Binding-site contacts:
Ligand atom C5 contacts residue PHE164 of chain 1.C at 3.8 Å (hydrophobic).
Ligand atom C23 contacts residue ARG156 of chain 1.C at 3.3 Å.
Ligand atom O25 contacts residue PHE1 of chain 1.J at 3.0 Å (h-bond).
Ligand atom C15 contacts residue LEU160 of chain 1.C at 4.1 Å (hydrophobic).
Ligand atom C16 contacts residue LEU160 of chain 1.C at 4.4 Å (hydrophobic).
Ligand atom C7 contacts residue GLN161 of chain 1.C at 4.1 Å.
Ligand atom C18 contacts residue LEU160 of chain 1.C at 4.0 Å (hydrophobic).
Ligand atom O25 contacts residue ARG156 of chain 1.C at 3.1 Å (salt-bridge).
Ligand atom C6 contacts residue GLN161 of chain 1.C at 4.0 Å.
Ligand atom C16 contacts residue LYS157 of chain 1.C at 4.5 Å.
Ligand atom C19 contacts residue PHE164 of chain 1.C at 3.6 Å (hydrophobic).
Ligand atom C3 contacts residue PHE164 of chain 1.C at 4.3 Å (hydrophobic).
Ligand atom C24 contacts residue PHE1 of chain 1.J at 3.7 Å (hydrophobic).
Ligand atom C4 contacts residue PHE164 of chain 1.C at 4.3 Å (hydrophobic).
Ligand atom O26 contacts residue ARG156 of chain 1.C at 2.9 Å (salt-bridge).
Ligand atom O26 contacts residue PHE225 of chain 1.C at 3.9 Å.
Ligand atom O26 contacts residue PHE1 of chain 1.J at 3.4 Å (h-bond).
Ligand atom C24 contacts residue ARG156 of chain 1.C at 3.1 Å.
Ligand atom C18 contacts residue LEU223 of chain 1.C at 3.6 Å (hydrophobic).
Ligand atom C10 contacts residue PHE164 of chain 1.C at 4.4 Å (hydrophobic).
Ligand atom C15 contacts residue LYS157 of chain 1.C at 4.3 Å.
Ligand atom O7 contacts residue GLN161 of chain 1.C at 4.5 Å.
Ligand atom C6 contacts residue LEU160 of chain 1.C at 4.2 Å (hydrophobic).
Ligand atom C6 contacts residue PHE164 of chain 1.C at 3.9 Å (hydrophobic).
Ligand atom C21 contacts residue PHE1 of chain 1.J at 4.0 Å (hydrophobic).
Ligand atom C1 contacts residue PHE164 of chain 1.C at 4.5 Å (hydrophobic).
Ligand atom C19 contacts residue PHE219 of chain 1.C at 3.5 Å (hydrophobic).

The small molecule below binds the protein below.
Small molecule (SMILES): C[C@H](CCC(=O)O)[C@H]1CC[C@H]2[C@@H]3[C@H](O)C[C@@H]4C[C@H](O)CC[C@]4(C)[C@H]3C[C@H](O)[C@]12C

Sequence of chain 1.J:
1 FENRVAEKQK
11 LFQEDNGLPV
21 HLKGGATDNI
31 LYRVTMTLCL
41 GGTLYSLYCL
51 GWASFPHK

Sequence of chain 1.C:
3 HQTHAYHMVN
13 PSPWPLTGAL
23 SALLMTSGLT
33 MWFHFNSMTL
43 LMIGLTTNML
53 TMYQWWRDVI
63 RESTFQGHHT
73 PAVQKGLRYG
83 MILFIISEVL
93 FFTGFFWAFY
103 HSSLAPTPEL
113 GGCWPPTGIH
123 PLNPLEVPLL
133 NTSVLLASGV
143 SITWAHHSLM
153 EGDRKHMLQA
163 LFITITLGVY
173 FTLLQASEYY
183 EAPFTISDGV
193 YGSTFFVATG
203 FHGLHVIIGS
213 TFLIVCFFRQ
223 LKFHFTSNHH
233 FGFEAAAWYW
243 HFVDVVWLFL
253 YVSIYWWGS